Sequence of chain 1.A:
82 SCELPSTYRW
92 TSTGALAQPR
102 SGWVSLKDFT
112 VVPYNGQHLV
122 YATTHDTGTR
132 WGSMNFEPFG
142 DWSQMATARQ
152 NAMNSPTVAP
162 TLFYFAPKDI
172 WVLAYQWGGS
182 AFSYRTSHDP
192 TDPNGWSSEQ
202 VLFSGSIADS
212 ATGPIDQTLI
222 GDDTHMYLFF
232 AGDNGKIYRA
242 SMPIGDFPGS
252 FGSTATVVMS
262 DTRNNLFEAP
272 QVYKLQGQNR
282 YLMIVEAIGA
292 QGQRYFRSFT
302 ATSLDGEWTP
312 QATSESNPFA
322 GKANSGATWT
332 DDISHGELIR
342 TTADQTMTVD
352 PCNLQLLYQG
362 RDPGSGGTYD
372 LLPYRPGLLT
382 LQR

This protein binds this small molecule.
Small molecule (SMILES): O[C@@H]1[C@@H](O)[C@H](O[C@@H]2CO[C@@H](O[C@@H]3CO[C@@H](O[C@@H]4CO[C@@H](O)[C@H](O)[C@H]4O)[C@H](O)[C@H]3O)[C@H](O)[C@H]2O)OC[C@H]1O

Binding-site contacts:
Ligand atom C4 contacts residue TRP178 of chain 1.A at 3.6 Å (hydrophobic).
Ligand atom C2 contacts residue ASP234 of chain 1.A at 3.5 Å.
Ligand atom O2 contacts residue ARG295 of chain 1.A at 2.9 Å (salt-bridge).
Ligand atom O3 contacts residue ASP234 of chain 1.A at 3.8 Å.
Ligand atom O3 contacts residue ILE216 of chain 1.A at 3.8 Å.
Ligand atom C3 contacts residue GLU269 of chain 1.A at 3.7 Å.
Ligand atom C1 contacts residue TRP178 of chain 1.A at 3.9 Å (hydrophobic).
Ligand atom C2 contacts residue ARG264 of chain 1.A at 3.9 Å.
Ligand atom C2 contacts residue GLU269 of chain 1.A at 3.5 Å.
Ligand atom O4 contacts residue TRP178 of chain 1.A at 3.8 Å.
Ligand atom C3 contacts residue ASP371 of chain 1.A at 3.9 Å.
Ligand atom O3 contacts residue ARG264 of chain 1.A at 3.1 Å (salt-bridge).
Ligand atom C3 contacts residue TYR370 of chain 1.A at 3.6 Å (hydrophobic).
Ligand atom C4 contacts residue ASP234 of chain 1.A at 3.7 Å.
Ligand atom O3 contacts residue TRP132 of chain 1.A at 3.0 Å (h-bond).
Ligand atom O3 contacts residue PHE268 of chain 1.A at 3.9 Å.
Ligand atom O2 contacts residue ASP371 of chain 1.A at 2.6 Å (salt-bridge).
Ligand atom O2 contacts residue TYR370 of chain 1.A at 3.4 Å (h-bond).
Ligand atom O2 contacts residue GLU269 of chain 1.A at 2.7 Å (salt-bridge).
Ligand atom O4 contacts residue ARG295 of chain 1.A at 3.5 Å (salt-bridge).
Ligand atom O5 contacts residue TRP132 of chain 1.A at 3.5 Å.
Ligand atom C3 contacts residue ARG264 of chain 1.A at 3.7 Å.
Ligand atom C2 contacts residue PHE268 of chain 1.A at 3.8 Å (hydrophobic).
Ligand atom O2 contacts residue ARG264 of chain 1.A at 2.8 Å (salt-bridge).
Ligand atom C5 contacts residue ARG295 of chain 1.A at 3.1 Å.
Ligand atom O4 contacts residue PHE268 of chain 1.A at 3.4 Å.
Ligand atom C3 contacts residue TRP132 of chain 1.A at 3.9 Å (hydrophobic).
Ligand atom O3 contacts residue ASP371 of chain 1.A at 2.8 Å (salt-bridge).
Ligand atom C1 contacts residue ARG295 of chain 1.A at 3.8 Å.
Ligand atom O2 contacts residue PHE268 of chain 1.A at 3.6 Å.
Ligand atom C5 contacts residue TRP178 of chain 1.A at 3.4 Å (hydrophobic).
Ligand atom C5 contacts residue TRP132 of chain 1.A at 3.8 Å (hydrophobic).
Ligand atom O5 contacts residue TRP178 of chain 1.A at 3.4 Å.
Ligand atom C3 contacts residue ASP234 of chain 1.A at 3.9 Å.
Ligand atom C2 contacts residue ASP371 of chain 1.A at 3.2 Å.
Ligand atom C3 contacts residue K1 of chain 1.F at 3.8 Å.
Ligand atom C2 contacts residue ARG295 of chain 1.A at 4.0 Å.
Ligand atom C3 contacts residue PHE268 of chain 1.A at 3.9 Å (hydrophobic).
Ligand atom O3 contacts residue GLU269 of chain 1.A at 2.8 Å (salt-bridge).
Ligand atom O3 contacts residue K1 of chain 1.F at 2.8 Å.